This small molecule binds to this protein.
Small molecule (SMILES): CC(=O)N[C@H]1[C@H](O[C@H]2[C@H](O)[C@@H](NC(C)=O)CO[C@@H]2CO)O[C@H](CO)[C@@H](O)[C@@H]1O

Sequence of chain 1.B:
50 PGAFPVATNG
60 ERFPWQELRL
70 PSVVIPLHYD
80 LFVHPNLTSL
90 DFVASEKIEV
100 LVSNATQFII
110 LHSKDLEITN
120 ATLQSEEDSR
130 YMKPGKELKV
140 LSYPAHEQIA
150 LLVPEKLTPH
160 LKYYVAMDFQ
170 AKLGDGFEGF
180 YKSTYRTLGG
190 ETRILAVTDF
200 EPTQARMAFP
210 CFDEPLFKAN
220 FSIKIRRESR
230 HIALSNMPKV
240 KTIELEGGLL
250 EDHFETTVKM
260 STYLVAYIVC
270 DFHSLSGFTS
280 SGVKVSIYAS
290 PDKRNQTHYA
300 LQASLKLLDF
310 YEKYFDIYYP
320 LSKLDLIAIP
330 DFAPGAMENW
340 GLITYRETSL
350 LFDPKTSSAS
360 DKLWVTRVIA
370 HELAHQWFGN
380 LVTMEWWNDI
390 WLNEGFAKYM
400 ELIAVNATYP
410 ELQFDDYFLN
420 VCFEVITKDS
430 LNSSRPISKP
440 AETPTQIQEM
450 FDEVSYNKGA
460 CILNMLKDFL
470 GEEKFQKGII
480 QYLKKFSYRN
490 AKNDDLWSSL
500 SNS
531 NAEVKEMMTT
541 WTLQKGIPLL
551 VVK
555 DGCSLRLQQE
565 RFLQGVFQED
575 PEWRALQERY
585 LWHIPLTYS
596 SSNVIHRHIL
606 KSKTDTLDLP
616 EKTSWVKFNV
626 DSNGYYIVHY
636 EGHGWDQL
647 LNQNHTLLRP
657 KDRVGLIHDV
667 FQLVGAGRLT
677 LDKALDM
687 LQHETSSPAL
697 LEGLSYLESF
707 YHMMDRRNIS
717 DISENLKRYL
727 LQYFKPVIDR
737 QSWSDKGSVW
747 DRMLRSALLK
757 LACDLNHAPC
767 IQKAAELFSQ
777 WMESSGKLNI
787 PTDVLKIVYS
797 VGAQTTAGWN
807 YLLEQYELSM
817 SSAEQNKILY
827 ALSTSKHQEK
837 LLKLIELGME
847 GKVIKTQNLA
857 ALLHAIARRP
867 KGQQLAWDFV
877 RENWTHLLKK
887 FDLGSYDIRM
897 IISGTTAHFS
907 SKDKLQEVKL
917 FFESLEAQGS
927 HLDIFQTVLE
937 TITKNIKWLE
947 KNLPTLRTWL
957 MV

Binding-site contacts:
Ligand atom C7 contacts residue ASN405 of chain 1.B at 3.6 Å.
Ligand atom C2 contacts residue ASN405 of chain 1.B at 2.5 Å.
Ligand atom C1 contacts residue ASP414 of chain 1.B at 4.0 Å.
Ligand atom O5 contacts residue ASN405 of chain 1.B at 2.5 Å (h-bond).
Ligand atom C4 contacts residue ASN405 of chain 1.B at 4.3 Å.
Ligand atom C7 contacts residue ASP414 of chain 1.B at 3.4 Å.
Ligand atom C3 contacts residue ASN405 of chain 1.B at 3.8 Å.
Ligand atom C8 contacts residue LYS466 of chain 1.B at 3.2 Å.
Ligand atom O7 contacts residue ASN405 of chain 1.B at 3.9 Å.
Ligand atom C8 contacts residue LEU401 of chain 1.B at 4.1 Å (hydrophobic).
Ligand atom C5 contacts residue ASN405 of chain 1.B at 3.8 Å.
Ligand atom C2 contacts residue ASP414 of chain 1.B at 3.8 Å.
Ligand atom C1 contacts residue ASN405 of chain 1.B at 1.5 Å.
Ligand atom N2 contacts residue ASN405 of chain 1.B at 2.9 Å (h-bond).
Ligand atom C3 contacts residue ASP414 of chain 1.B at 4.3 Å.
Ligand atom N2 contacts residue ASP414 of chain 1.B at 2.7 Å (salt-bridge).
Ligand atom O7 contacts residue LYS466 of chain 1.B at 3.4 Å (salt-bridge).
Ligand atom C8 contacts residue ASP414 of chain 1.B at 3.2 Å.
Ligand atom C7 contacts residue LYS466 of chain 1.B at 3.6 Å.